Binding-site contacts:
Ligand atom C4 contacts residue GLY81 of chain 1.C at 3.5 Å.
Ligand atom C8 contacts residue TYR83 of chain 1.C at 3.7 Å (hydrophobic).
Ligand atom O3 contacts residue GLU77 of chain 1.C at 4.2 Å.
Ligand atom C10 contacts residue TYR83 of chain 1.C at 4.2 Å (hydrophobic).
Ligand atom C9 contacts residue TRP21 of chain 1.C at 3.7 Å (hydrophobic).
Ligand atom O1 contacts residue GLU77 of chain 1.C at 3.4 Å.
Ligand atom C4 contacts residue THR82 of chain 1.C at 3.9 Å.
Ligand atom C7 contacts residue TYR83 of chain 1.C at 3.6 Å (hydrophobic).
Ligand atom C8 contacts residue GLU22 of chain 1.C at 3.4 Å.
Ligand atom C4 contacts residue GLU77 of chain 1.C at 3.5 Å.
Ligand atom C3 contacts residue GLU77 of chain 1.C at 3.9 Å.
Ligand atom C10 contacts residue VAL78 of chain 1.C at 3.9 Å (hydrophobic).
Ligand atom C9 contacts residue TYR83 of chain 1.C at 3.9 Å (hydrophobic).
Ligand atom C9 contacts residue GLU22 of chain 1.C at 4.4 Å.
Ligand atom C11 contacts residue ASN18 of chain 1.C at 3.1 Å.
Ligand atom C7 contacts residue GLU22 of chain 1.C at 3.8 Å.
Ligand atom C6 contacts residue TYR83 of chain 1.C at 4.2 Å (hydrophobic).
Ligand atom C7 contacts residue ASN18 of chain 1.C at 3.1 Å.
Ligand atom C9 contacts residue LEU86 of chain 1.C at 4.2 Å (hydrophobic).
Ligand atom O3 contacts residue ASN18 of chain 1.C at 4.1 Å.
Ligand atom C11 contacts residue VAL78 of chain 1.C at 3.9 Å (hydrophobic).
Ligand atom N2 contacts residue ASN18 of chain 1.C at 3.5 Å.
Ligand atom C6 contacts residue ASN18 of chain 1.C at 3.6 Å.
Ligand atom C10 contacts residue PHE87 of chain 1.C at 3.4 Å (hydrophobic).
Ligand atom O2 contacts residue THR82 of chain 1.C at 3.0 Å (h-bond).
Ligand atom O1 contacts residue ASN18 of chain 1.C at 3.4 Å (h-bond).
Ligand atom C8 contacts residue ASN18 of chain 1.C at 3.4 Å.
Ligand atom O1 contacts residue VAL78 of chain 1.C at 3.4 Å (h-bond).
Ligand atom C10 contacts residue ASN18 of chain 1.C at 3.7 Å.
Ligand atom C5 contacts residue ASN18 of chain 1.C at 3.9 Å.
Ligand atom O2 contacts residue GLU77 of chain 1.C at 4.5 Å.
Ligand atom C11 contacts residue TYR83 of chain 1.C at 4.3 Å (hydrophobic).
Ligand atom C10 contacts residue PHE67 of chain 1.C at 4.4 Å (hydrophobic).
Ligand atom O3 contacts residue VAL78 of chain 1.C at 3.8 Å.
Ligand atom C9 contacts residue PHE87 of chain 1.C at 3.7 Å (hydrophobic).
Ligand atom C3 contacts residue ASN18 of chain 1.C at 3.9 Å.
Ligand atom C8 contacts residue TRP21 of chain 1.C at 3.9 Å (hydrophobic).
Ligand atom N1 contacts residue ASN18 of chain 1.C at 4.3 Å.
Ligand atom O2 contacts residue GLY81 of chain 1.C at 3.4 Å.
Ligand atom C9 contacts residue ASN18 of chain 1.C at 4.2 Å.

Sequence of chain 1.C:
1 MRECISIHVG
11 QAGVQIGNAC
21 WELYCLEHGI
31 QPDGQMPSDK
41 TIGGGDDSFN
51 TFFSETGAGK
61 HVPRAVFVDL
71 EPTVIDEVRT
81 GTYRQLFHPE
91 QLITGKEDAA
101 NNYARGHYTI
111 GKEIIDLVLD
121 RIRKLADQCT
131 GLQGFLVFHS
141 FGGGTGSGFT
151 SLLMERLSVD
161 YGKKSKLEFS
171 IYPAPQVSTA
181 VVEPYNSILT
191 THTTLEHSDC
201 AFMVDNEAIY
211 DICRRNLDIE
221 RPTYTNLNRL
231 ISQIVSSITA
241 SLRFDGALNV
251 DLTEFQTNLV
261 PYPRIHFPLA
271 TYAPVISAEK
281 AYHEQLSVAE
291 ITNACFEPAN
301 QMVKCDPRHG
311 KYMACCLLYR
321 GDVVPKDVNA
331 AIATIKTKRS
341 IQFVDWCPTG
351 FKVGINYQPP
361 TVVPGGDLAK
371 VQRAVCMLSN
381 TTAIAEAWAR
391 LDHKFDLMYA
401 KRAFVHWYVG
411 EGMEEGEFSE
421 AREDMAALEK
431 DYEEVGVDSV

The protein below binds the small molecule below.
Small molecule (SMILES): CC(CO)(CO)NC(=O)Nc1ccccc1